Binding-site contacts:
Ligand atom C10 contacts residue HIS163 of chain 1.A at 3.3 Å.
Ligand atom N1 contacts residue CYS145 of chain 1.A at 3.6 Å.
Ligand atom C11 contacts residue HIS164 of chain 1.A at 3.4 Å.
Ligand atom CL contacts residue ARG188 of chain 1.A at 4.0 Å.
Ligand atom C8 contacts residue PHE140 of chain 1.A at 3.9 Å (hydrophobic).
Ligand atom C2 contacts residue ARG188 of chain 1.A at 3.9 Å.
Ligand atom C contacts residue MET49 of chain 1.A at 3.7 Å (hydrophobic).
Ligand atom C1 contacts residue GLN189 of chain 1.A at 3.8 Å.
Ligand atom N2 contacts residue SER144 of chain 1.A at 3.9 Å.
Ligand atom C8 contacts residue ASN142 of chain 1.A at 3.6 Å.
Ligand atom C9 contacts residue LEU141 of chain 1.A at 3.8 Å (hydrophobic).
Ligand atom O contacts residue GLU166 of chain 1.A at 3.0 Å (salt-bridge).
Ligand atom C11 contacts residue MET165 of chain 1.A at 3.6 Å (hydrophobic).
Ligand atom N1 contacts residue ASN142 of chain 1.A at 3.8 Å.
Ligand atom C10 contacts residue CYS145 of chain 1.A at 3.7 Å (hydrophobic).
Ligand atom CL contacts residue ASP187 of chain 1.A at 3.1 Å.
Ligand atom C10 contacts residue GLU166 of chain 1.A at 3.7 Å.
Ligand atom C contacts residue MET165 of chain 1.A at 3.6 Å (hydrophobic).
Ligand atom C2 contacts residue GLN189 of chain 1.A at 3.7 Å.
Ligand atom C5 contacts residue HIS164 of chain 1.A at 4.0 Å.
Ligand atom N2 contacts residue HIS163 of chain 1.A at 2.9 Å (h-bond).
Ligand atom C7 contacts residue LEU141 of chain 1.A at 4.0 Å (hydrophobic).
Ligand atom C7 contacts residue ASN142 of chain 1.A at 3.7 Å.
Ligand atom C1 contacts residue MET49 of chain 1.A at 3.3 Å (hydrophobic).
Ligand atom CL contacts residue HIS41 of chain 1.A at 3.5 Å.
Ligand atom CL contacts residue MET165 of chain 1.A at 3.7 Å.
Ligand atom C5 contacts residue MET165 of chain 1.A at 4.0 Å (hydrophobic).
Ligand atom C8 contacts residue LEU141 of chain 1.A at 3.5 Å (hydrophobic).
Ligand atom C6 contacts residue CYS145 of chain 1.A at 4.0 Å (hydrophobic).
Ligand atom C10 contacts residue MET165 of chain 1.A at 4.0 Å (hydrophobic).
Ligand atom C8 contacts residue GLU166 of chain 1.A at 3.8 Å.
Ligand atom C11 contacts residue HIS41 of chain 1.A at 3.6 Å.
Ligand atom C2 contacts residue MET49 of chain 1.A at 3.6 Å (hydrophobic).
Ligand atom N2 contacts residue PHE140 of chain 1.A at 3.8 Å.
Ligand atom C9 contacts residue PHE140 of chain 1.A at 3.3 Å (hydrophobic).
Ligand atom N2 contacts residue GLU166 of chain 1.A at 3.7 Å.
Ligand atom C1 contacts residue ARG188 of chain 1.A at 3.5 Å.
Ligand atom C9 contacts residue GLU166 of chain 1.A at 3.5 Å.
Ligand atom O contacts residue HIS164 of chain 1.A at 4.0 Å.
Ligand atom O contacts residue MET165 of chain 1.A at 3.2 Å.

A small-molecule ligand and the protein it binds are described below.
Small molecule (SMILES): O=C(Nc1cccnc1)Nc1cccc(Cl)c1

Sequence of chain 1.A:
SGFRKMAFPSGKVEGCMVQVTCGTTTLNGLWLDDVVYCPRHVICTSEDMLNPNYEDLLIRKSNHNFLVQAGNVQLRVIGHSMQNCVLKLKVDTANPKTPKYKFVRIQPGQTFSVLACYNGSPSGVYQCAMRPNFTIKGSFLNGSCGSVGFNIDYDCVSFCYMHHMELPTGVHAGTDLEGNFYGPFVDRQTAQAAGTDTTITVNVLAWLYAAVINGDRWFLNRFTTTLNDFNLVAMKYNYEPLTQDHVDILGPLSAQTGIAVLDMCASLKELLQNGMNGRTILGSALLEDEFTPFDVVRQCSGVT